The small molecule below binds the protein below.
Small molecule (SMILES): CC(=O)N[C@@H]1[C@@H](O)[C@H](O)[C@@H](CO)O[C@H]1O

Sequence of chain 1.A:
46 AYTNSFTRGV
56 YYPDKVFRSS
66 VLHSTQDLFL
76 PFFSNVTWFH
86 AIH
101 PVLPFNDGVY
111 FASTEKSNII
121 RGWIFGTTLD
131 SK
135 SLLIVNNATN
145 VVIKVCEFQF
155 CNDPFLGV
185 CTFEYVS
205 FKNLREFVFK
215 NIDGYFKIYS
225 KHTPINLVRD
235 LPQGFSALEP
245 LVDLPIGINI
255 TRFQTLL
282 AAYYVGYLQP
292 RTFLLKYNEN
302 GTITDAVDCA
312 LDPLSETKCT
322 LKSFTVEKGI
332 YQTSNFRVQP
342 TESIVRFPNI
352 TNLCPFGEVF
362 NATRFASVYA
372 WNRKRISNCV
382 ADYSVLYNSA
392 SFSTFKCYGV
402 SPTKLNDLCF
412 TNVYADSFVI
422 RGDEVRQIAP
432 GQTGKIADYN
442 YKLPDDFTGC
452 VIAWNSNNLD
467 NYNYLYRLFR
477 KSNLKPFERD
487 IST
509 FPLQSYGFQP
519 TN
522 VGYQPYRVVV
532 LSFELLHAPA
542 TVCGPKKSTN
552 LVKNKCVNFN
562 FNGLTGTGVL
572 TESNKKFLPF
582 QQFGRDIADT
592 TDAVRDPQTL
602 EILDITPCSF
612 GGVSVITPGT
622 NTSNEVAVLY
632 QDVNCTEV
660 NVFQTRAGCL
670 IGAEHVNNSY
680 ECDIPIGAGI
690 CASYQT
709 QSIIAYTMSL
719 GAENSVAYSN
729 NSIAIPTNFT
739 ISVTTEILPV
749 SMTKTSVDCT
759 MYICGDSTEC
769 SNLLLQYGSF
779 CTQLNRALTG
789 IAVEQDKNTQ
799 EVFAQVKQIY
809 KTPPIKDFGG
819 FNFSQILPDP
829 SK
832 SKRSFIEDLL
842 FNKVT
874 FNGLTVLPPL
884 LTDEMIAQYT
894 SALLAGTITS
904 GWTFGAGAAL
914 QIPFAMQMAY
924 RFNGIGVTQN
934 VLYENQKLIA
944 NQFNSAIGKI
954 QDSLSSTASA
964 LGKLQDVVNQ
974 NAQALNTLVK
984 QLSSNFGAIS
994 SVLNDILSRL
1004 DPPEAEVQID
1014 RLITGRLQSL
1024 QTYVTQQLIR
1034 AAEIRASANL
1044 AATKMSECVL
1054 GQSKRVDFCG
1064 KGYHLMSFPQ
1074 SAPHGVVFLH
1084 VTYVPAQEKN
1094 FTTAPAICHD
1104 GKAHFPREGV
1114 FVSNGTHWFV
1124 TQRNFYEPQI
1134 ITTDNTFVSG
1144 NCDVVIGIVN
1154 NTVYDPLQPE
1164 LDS

Binding-site contacts:
Ligand atom C1 contacts residue ASN301 of chain 1.A at 1.5 Å.
Ligand atom N2 contacts residue ASN301 of chain 1.A at 2.9 Å (h-bond).
Ligand atom C7 contacts residue ASN299 of chain 1.A at 3.8 Å.
Ligand atom O7 contacts residue ASN299 of chain 1.A at 3.5 Å (h-bond).
Ligand atom C8 contacts residue ASN301 of chain 1.A at 4.0 Å.
Ligand atom C8 contacts residue GLU300 of chain 1.A at 4.1 Å.
Ligand atom C4 contacts residue ASN301 of chain 1.A at 4.3 Å.
Ligand atom C8 contacts residue ASN299 of chain 1.A at 3.5 Å.
Ligand atom O7 contacts residue ASN301 of chain 1.A at 4.0 Å.
Ligand atom C5 contacts residue ASN301 of chain 1.A at 3.8 Å.
Ligand atom C7 contacts residue ASN301 of chain 1.A at 3.6 Å.
Ligand atom C3 contacts residue ASN301 of chain 1.A at 3.9 Å.
Ligand atom C2 contacts residue ASN301 of chain 1.A at 2.5 Å.
Ligand atom O5 contacts residue ASN301 of chain 1.A at 2.4 Å (h-bond).